Binding-site contacts:
Ligand atom C8 contacts residue GLY1131 of chain 1.C at 3.5 Å.
Ligand atom C8 contacts residue ASN709 of chain 1.C at 4.1 Å.
Ligand atom N2 contacts residue ASN709 of chain 1.C at 2.9 Å (h-bond).
Ligand atom C5 contacts residue ASN709 of chain 1.C at 3.7 Å.
Ligand atom O6 contacts residue ASN709 of chain 1.C at 4.2 Å.
Ligand atom C7 contacts residue ASN709 of chain 1.C at 3.1 Å.
Ligand atom O7 contacts residue ASN709 of chain 1.C at 3.0 Å (h-bond).
Ligand atom C4 contacts residue ASN709 of chain 1.C at 4.3 Å.
Ligand atom C7 contacts residue GLY1131 of chain 1.C at 4.3 Å.
Ligand atom C2 contacts residue ASN709 of chain 1.C at 2.5 Å.
Ligand atom O7 contacts residue ILE1130 of chain 1.C at 4.4 Å.
Ligand atom C3 contacts residue ASN709 of chain 1.C at 3.8 Å.
Ligand atom O5 contacts residue ASN709 of chain 1.C at 2.4 Å (h-bond).
Ligand atom C1 contacts residue ASN709 of chain 1.C at 1.5 Å.

This protein binds this small molecule.
Small molecule (SMILES): CC(=O)N[C@H]1[C@H](O[C@H]2[C@H](O)[C@@H](NC(C)=O)CO[C@@H]2CO)O[C@H](CO)[C@@H](O)[C@@H]1O

Sequence of chain 1.C:
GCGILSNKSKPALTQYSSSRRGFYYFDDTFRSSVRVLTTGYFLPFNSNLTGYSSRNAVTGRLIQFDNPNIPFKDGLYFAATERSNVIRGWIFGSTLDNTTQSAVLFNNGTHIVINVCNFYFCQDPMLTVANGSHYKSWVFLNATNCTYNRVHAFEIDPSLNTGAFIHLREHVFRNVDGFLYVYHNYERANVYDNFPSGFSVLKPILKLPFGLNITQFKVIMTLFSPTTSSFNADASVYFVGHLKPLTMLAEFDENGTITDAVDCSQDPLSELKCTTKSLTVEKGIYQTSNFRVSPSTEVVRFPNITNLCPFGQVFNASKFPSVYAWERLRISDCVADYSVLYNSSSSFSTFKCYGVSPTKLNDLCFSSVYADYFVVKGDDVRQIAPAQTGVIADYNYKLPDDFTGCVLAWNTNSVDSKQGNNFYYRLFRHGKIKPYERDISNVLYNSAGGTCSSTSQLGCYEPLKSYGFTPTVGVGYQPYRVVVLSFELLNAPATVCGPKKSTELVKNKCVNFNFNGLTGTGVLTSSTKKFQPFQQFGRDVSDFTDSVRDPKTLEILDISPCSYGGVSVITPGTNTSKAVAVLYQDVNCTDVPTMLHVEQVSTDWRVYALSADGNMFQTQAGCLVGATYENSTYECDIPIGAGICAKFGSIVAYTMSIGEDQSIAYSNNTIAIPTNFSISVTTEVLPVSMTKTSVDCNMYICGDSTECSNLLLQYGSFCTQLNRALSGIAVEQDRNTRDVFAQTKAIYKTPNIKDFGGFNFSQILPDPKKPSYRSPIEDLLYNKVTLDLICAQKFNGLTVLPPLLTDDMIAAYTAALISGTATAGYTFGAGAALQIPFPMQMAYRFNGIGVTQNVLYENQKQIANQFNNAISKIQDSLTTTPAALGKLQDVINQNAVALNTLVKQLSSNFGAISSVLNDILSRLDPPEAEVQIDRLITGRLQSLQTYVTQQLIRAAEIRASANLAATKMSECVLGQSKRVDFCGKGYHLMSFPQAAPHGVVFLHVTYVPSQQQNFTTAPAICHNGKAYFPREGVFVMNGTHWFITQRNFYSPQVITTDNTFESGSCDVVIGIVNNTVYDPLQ